Sequence of chain 1.A:
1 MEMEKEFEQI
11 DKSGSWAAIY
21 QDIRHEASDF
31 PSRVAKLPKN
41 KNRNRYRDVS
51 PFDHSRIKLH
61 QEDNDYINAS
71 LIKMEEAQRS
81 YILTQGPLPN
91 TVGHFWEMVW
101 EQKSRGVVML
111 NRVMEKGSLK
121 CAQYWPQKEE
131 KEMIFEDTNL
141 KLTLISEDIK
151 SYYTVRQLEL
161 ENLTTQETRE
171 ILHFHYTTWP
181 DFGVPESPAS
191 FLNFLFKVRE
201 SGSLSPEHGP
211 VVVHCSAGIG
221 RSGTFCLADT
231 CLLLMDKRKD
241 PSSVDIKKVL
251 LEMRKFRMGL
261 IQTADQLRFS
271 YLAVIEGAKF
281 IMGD

The protein below binds the small molecule below.
Small molecule (SMILES): CC[C@H](O)[C@@H]1N(S(C)(=O)=O)C2CCC1(O)CC2

Binding-site contacts:
Ligand atom C12 contacts residue ASP265 of chain 1.A at 3.7 Å.
Ligand atom O16 contacts residue SER15 of chain 1.A at 4.2 Å.
Ligand atom O16 contacts residue GLY14 of chain 1.A at 3.5 Å (h-bond).
Ligand atom C17 contacts residue GLY14 of chain 1.A at 4.4 Å.
Ligand atom C08 contacts residue ASP265 of chain 1.A at 2.5 Å.
Ligand atom N06 contacts residue TRP16 of chain 1.A at 4.4 Å.
Ligand atom C05 contacts residue ASP265 of chain 1.A at 4.2 Å.
Ligand atom S14 contacts residue TRP16 of chain 1.A at 4.5 Å.
Ligand atom C13 contacts residue ASP265 of chain 1.A at 4.4 Å.
Ligand atom O04 contacts residue ALA264 of chain 1.A at 4.4 Å.
Ligand atom O15 contacts residue GLY14 of chain 1.A at 4.4 Å.
Ligand atom C07 contacts residue ASP265 of chain 1.A at 3.9 Å.
Ligand atom O16 contacts residue TRP16 of chain 1.A at 3.4 Å (h-bond).
Ligand atom O15 contacts residue TRP16 of chain 1.A at 4.4 Å.
Ligand atom S14 contacts residue GLY14 of chain 1.A at 4.4 Å.
Ligand atom C09 contacts residue ASP265 of chain 1.A at 1.7 Å.
Ligand atom O11 contacts residue ASP265 of chain 1.A at 3.5 Å (salt-bridge).
Ligand atom O04 contacts residue ASP265 of chain 1.A at 4.0 Å.
Ligand atom O16 contacts residue ALA17 of chain 1.A at 4.2 Å.
Ligand atom C08 contacts residue ARG268 of chain 1.A at 4.3 Å.
Ligand atom C07 contacts residue TRP16 of chain 1.A at 3.8 Å (hydrophobic).
Ligand atom C10 contacts residue ASP265 of chain 1.A at 3.0 Å.